This protein binds this small molecule.
Small molecule (SMILES): CC(=O)N[C@H]1[C@H](O[C@H]2[C@H](O)[C@@H](NC(C)=O)CO[C@@H]2CO)O[C@H](CO)[C@@H](O)[C@@H]1O

Sequence of chain 1.C:
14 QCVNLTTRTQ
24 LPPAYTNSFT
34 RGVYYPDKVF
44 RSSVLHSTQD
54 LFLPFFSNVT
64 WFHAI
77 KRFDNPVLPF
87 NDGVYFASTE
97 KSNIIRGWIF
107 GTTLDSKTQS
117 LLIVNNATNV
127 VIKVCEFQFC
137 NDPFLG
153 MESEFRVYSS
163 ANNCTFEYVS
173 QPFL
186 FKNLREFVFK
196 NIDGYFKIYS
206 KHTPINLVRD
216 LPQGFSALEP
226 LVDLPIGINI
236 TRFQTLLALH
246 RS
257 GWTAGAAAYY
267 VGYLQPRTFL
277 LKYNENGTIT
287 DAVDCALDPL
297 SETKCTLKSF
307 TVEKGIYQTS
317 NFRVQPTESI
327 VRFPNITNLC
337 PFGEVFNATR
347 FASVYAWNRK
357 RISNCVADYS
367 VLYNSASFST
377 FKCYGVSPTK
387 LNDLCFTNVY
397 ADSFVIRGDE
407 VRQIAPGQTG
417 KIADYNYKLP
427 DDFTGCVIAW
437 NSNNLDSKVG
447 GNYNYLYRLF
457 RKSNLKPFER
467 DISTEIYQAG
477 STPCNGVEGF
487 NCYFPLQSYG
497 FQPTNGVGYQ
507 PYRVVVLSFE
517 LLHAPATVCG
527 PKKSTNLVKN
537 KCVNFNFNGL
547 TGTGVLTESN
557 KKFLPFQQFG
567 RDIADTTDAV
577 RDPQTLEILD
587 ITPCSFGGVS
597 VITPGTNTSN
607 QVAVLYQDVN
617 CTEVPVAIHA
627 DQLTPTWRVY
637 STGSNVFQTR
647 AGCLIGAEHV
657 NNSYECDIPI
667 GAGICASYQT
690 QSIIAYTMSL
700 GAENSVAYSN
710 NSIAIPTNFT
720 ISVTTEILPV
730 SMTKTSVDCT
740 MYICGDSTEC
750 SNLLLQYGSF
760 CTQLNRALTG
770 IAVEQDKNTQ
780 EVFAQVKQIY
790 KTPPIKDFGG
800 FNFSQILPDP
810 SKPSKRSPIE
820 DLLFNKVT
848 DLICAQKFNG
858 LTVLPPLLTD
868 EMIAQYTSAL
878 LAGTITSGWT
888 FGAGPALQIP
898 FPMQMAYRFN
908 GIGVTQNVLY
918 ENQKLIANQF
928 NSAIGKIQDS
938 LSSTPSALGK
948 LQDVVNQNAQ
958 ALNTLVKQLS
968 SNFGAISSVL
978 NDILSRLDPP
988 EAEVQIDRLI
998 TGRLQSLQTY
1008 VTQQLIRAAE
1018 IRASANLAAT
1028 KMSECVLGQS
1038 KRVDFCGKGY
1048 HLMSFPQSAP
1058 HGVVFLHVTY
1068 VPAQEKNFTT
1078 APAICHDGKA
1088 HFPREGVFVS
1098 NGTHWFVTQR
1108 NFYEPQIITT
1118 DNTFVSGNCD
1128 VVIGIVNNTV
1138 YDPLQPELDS

Binding-site contacts:
Ligand atom C7 contacts residue ASN1134 of chain 1.C at 3.1 Å.
Ligand atom C1 contacts residue ASN1134 of chain 1.C at 1.4 Å.
Ligand atom O7 contacts residue ASN1134 of chain 1.C at 4.2 Å.
Ligand atom C8 contacts residue ASN1134 of chain 1.C at 3.4 Å.
Ligand atom C4 contacts residue ASN1134 of chain 1.C at 4.3 Å.
Ligand atom C2 contacts residue ASN1134 of chain 1.C at 2.5 Å.
Ligand atom O5 contacts residue ASN1134 of chain 1.C at 2.4 Å (h-bond).
Ligand atom N2 contacts residue ASN1134 of chain 1.C at 2.4 Å (h-bond).
Ligand atom C3 contacts residue ASN1134 of chain 1.C at 3.8 Å.
Ligand atom C5 contacts residue ASN1134 of chain 1.C at 3.7 Å.